This protein binds this small molecule.
Small molecule (SMILES): CC(=O)N[C@H]1[C@H](O[C@H]2[C@H](O)[C@@H](NC(C)=O)CO[C@@H]2CO)O[C@H](CO)[C@@H](O[C@@H]2O[C@H](CO)[C@@H](O)[C@H](O[C@H]3O[C@H](CO)[C@@H](O)[C@H](O)[C@@H]3O)[C@@H]2O)[C@@H]1O

Sequence of chain 1.C:
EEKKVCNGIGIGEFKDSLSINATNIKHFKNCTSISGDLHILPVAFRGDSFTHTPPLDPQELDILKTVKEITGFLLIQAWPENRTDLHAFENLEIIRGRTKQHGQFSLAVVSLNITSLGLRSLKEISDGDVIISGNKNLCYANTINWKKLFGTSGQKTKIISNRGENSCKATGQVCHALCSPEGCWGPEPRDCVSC

Binding-site contacts:
Ligand atom N2 contacts residue THR54 of chain 1.C at 3.4 Å (h-bond).
Ligand atom O6 contacts residue SER18 of chain 1.C at 3.0 Å (h-bond).
Ligand atom C3 contacts residue THR54 of chain 1.C at 3.9 Å.
Ligand atom C3 contacts residue THR52 of chain 1.C at 4.0 Å.
Ligand atom O3 contacts residue THR52 of chain 1.C at 3.7 Å.
Ligand atom O7 contacts residue ASN22 of chain 1.C at 2.8 Å (h-bond).
Ligand atom C6 contacts residue SER18 of chain 1.C at 4.1 Å.
Ligand atom C4 contacts residue SER18 of chain 1.C at 3.5 Å.
Ligand atom O5 contacts residue ASN22 of chain 1.C at 2.4 Å (h-bond).
Ligand atom C5 contacts residue ASN22 of chain 1.C at 3.7 Å.
Ligand atom O2 contacts residue ASP17 of chain 1.C at 2.7 Å (salt-bridge).
Ligand atom C2 contacts residue ASN22 of chain 1.C at 2.6 Å.
Ligand atom C3 contacts residue ASN22 of chain 1.C at 3.9 Å.
Ligand atom C7 contacts residue ASN22 of chain 1.C at 3.2 Å.
Ligand atom C5 contacts residue THR24 of chain 1.C at 4.0 Å.
Ligand atom O3 contacts residue ASP17 of chain 1.C at 4.0 Å.
Ligand atom O5 contacts residue ASN25 of chain 1.C at 3.0 Å (h-bond).
Ligand atom C8 contacts residue VAL44 of chain 1.C at 4.0 Å (hydrophobic).
Ligand atom N2 contacts residue ASN22 of chain 1.C at 3.0 Å (h-bond).
Ligand atom O5 contacts residue SER18 of chain 1.C at 4.1 Å.
Ligand atom C5 contacts residue ASP17 of chain 1.C at 3.7 Å.
Ligand atom O2 contacts residue ASP17 of chain 1.C at 3.1 Å (salt-bridge).
Ligand atom C6 contacts residue ASN25 of chain 1.C at 4.1 Å.
Ligand atom C2 contacts residue ASP17 of chain 1.C at 3.5 Å.
Ligand atom C8 contacts residue THR52 of chain 1.C at 4.0 Å.
Ligand atom O4 contacts residue ASP17 of chain 1.C at 3.5 Å (salt-bridge).
Ligand atom O5 contacts residue THR24 of chain 1.C at 4.1 Å.
Ligand atom O7 contacts residue SER20 of chain 1.C at 3.4 Å (h-bond).
Ligand atom C1 contacts residue THR54 of chain 1.C at 3.7 Å.
Ligand atom C6 contacts residue THR24 of chain 1.C at 3.8 Å.
Ligand atom C1 contacts residue ASN22 of chain 1.C at 1.5 Å.
Ligand atom C1 contacts residue ASP17 of chain 1.C at 4.1 Å.
Ligand atom O7 contacts residue LEU19 of chain 1.C at 3.6 Å.
Ligand atom O6 contacts residue THR52 of chain 1.C at 4.0 Å.
Ligand atom C1 contacts residue ASN25 of chain 1.C at 3.7 Å.
Ligand atom C2 contacts residue THR54 of chain 1.C at 3.9 Å.
Ligand atom O6 contacts residue ASN25 of chain 1.C at 3.7 Å.
Ligand atom C1 contacts residue SER18 of chain 1.C at 4.1 Å.
Ligand atom C6 contacts residue ASP17 of chain 1.C at 3.6 Å.
Ligand atom N2 contacts residue THR52 of chain 1.C at 3.5 Å (h-bond).